The protein below binds the small molecule below.
Small molecule (SMILES): C[N+](C)(C)CC#CCOC1=NOCC1

Sequence of chain 1.A:
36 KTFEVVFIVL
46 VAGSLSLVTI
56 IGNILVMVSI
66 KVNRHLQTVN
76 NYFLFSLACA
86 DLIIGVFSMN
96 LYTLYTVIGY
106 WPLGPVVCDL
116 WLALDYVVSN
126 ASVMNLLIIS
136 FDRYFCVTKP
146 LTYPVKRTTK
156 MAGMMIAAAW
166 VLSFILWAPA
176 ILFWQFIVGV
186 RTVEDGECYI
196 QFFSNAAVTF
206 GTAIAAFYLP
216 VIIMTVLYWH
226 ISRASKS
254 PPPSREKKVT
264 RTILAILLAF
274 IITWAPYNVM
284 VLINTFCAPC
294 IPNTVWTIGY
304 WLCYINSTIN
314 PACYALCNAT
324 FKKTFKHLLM

Binding-site contacts:
Ligand atom C13 contacts residue TRP277 of chain 1.A at 3.5 Å (hydrophobic).
Ligand atom O09 contacts residue ASN125 of chain 1.A at 3.7 Å.
Ligand atom O09 contacts residue TRP172 of chain 1.A at 3.7 Å.
Ligand atom C01 contacts residue TYR307 of chain 1.A at 3.4 Å (hydrophobic).
Ligand atom C01 contacts residue TYR303 of chain 1.A at 3.6 Å (hydrophobic).
Ligand atom C06 contacts residue TYR121 of chain 1.A at 3.9 Å (hydrophobic).
Ligand atom N11 contacts residue TRP277 of chain 1.A at 3.7 Å.
Ligand atom C13 contacts residue PHE212 of chain 1.A at 3.8 Å (hydrophobic).
Ligand atom C14 contacts residue TRP277 of chain 1.A at 4.2 Å (hydrophobic).
Ligand atom O12 contacts residue TRP277 of chain 1.A at 3.0 Å.
Ligand atom C13 contacts residue ASN281 of chain 1.A at 3.6 Å.
Ligand atom C04 contacts residue CYS306 of chain 1.A at 3.5 Å (hydrophobic).
Ligand atom C10 contacts residue ALA211 of chain 1.A at 3.7 Å (hydrophobic).
Ligand atom C13 contacts residue ALA211 of chain 1.A at 3.6 Å (hydrophobic).
Ligand atom C13 contacts residue VAL128 of chain 1.A at 3.7 Å (hydrophobic).
Ligand atom O12 contacts residue ASN281 of chain 1.A at 2.8 Å (h-bond).
Ligand atom C08 contacts residue TYR121 of chain 1.A at 3.7 Å (hydrophobic).
Ligand atom C14 contacts residue ALA211 of chain 1.A at 3.5 Å (hydrophobic).
Ligand atom N02 contacts residue ASP120 of chain 1.A at 3.8 Å.
Ligand atom C01 contacts residue CYS306 of chain 1.A at 4.2 Å (hydrophobic).
Ligand atom C14 contacts residue VAL128 of chain 1.A at 3.6 Å (hydrophobic).
Ligand atom C03 contacts residue ASP120 of chain 1.A at 3.8 Å.
Ligand atom O09 contacts residue ALA211 of chain 1.A at 3.7 Å.
Ligand atom C03 contacts residue TYR303 of chain 1.A at 3.4 Å (hydrophobic).
Ligand atom O09 contacts residue TYR121 of chain 1.A at 4.1 Å.
Ligand atom C07 contacts residue SER124 of chain 1.A at 3.7 Å.
Ligand atom N11 contacts residue ASN281 of chain 1.A at 3.7 Å.
Ligand atom N11 contacts residue TYR280 of chain 1.A at 4.0 Å.
Ligand atom C05 contacts residue ASP120 of chain 1.A at 3.7 Å.
Ligand atom C01 contacts residue ASP120 of chain 1.A at 3.4 Å.
Ligand atom C04 contacts residue TRP277 of chain 1.A at 3.6 Å (hydrophobic).
Ligand atom C07 contacts residue TYR121 of chain 1.A at 3.6 Å (hydrophobic).
Ligand atom C03 contacts residue TYR280 of chain 1.A at 3.8 Å (hydrophobic).
Ligand atom C06 contacts residue SER124 of chain 1.A at 3.4 Å.
Ligand atom C03 contacts residue TYR121 of chain 1.A at 3.3 Å (hydrophobic).
Ligand atom C05 contacts residue TRP277 of chain 1.A at 4.1 Å (hydrophobic).
Ligand atom C06 contacts residue TRP277 of chain 1.A at 4.0 Å (hydrophobic).
Ligand atom C05 contacts residue SER124 of chain 1.A at 3.5 Å.
Ligand atom C04 contacts residue TYR280 of chain 1.A at 3.5 Å (hydrophobic).
Ligand atom C08 contacts residue TRP172 of chain 1.A at 3.6 Å (hydrophobic).